Binding-site contacts:
Ligand atom C2 contacts residue ASN212 of chain 28.B at 2.5 Å.
Ligand atom C1 contacts residue ASN212 of chain 28.B at 1.4 Å.
Ligand atom C7 contacts residue ASN212 of chain 28.B at 3.9 Å.
Ligand atom C3 contacts residue ASN212 of chain 28.B at 3.8 Å.
Ligand atom C1 contacts residue ILE211 of chain 28.B at 4.1 Å (hydrophobic).
Ligand atom N2 contacts residue ILE211 of chain 28.B at 4.0 Å.
Ligand atom O7 contacts residue ASN212 of chain 28.B at 4.5 Å.
Ligand atom C4 contacts residue ASN212 of chain 28.B at 4.2 Å.
Ligand atom O6 contacts residue ASN212 of chain 28.B at 4.4 Å.
Ligand atom C5 contacts residue ASN212 of chain 28.B at 3.7 Å.
Ligand atom N2 contacts residue ASN212 of chain 28.B at 2.9 Å (h-bond).
Ligand atom O5 contacts residue ASN212 of chain 28.B at 2.4 Å (h-bond).

Sequence of chain 28.B:
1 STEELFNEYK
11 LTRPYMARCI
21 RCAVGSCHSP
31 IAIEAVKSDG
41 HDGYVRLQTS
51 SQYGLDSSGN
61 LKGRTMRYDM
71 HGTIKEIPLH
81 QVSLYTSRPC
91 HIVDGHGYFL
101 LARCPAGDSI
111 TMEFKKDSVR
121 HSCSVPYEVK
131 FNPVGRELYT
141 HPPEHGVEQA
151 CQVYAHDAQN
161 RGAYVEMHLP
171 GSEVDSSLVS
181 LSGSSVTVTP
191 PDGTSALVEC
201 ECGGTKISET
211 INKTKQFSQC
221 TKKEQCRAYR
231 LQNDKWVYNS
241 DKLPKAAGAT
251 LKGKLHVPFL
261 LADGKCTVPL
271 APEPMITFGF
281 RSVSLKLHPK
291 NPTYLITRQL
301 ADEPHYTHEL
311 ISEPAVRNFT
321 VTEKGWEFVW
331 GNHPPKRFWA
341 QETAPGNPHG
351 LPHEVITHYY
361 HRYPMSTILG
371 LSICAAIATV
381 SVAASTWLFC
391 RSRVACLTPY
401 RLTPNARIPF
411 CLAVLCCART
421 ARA

This small molecule binds to this protein.
Small molecule (SMILES): CC(=O)N[C@@H]1[C@@H](O)[C@H](O)[C@@H](CO)O[C@H]1O